Sequence of chain 3.B:
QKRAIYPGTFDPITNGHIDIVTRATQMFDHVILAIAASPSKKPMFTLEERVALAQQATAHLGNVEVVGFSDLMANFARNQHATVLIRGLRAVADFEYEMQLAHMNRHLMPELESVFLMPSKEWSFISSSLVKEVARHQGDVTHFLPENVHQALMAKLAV

This protein binds this small molecule.
Small molecule (SMILES): Cc1nc2cccc(O)c2[nH]1

Binding-site contacts:
Ligand atom C4 contacts residue ASN106 of chain 3.B at 3.2 Å.
Ligand atom C9 contacts residue GLU134 of chain 2.B at 3.9 Å.
Ligand atom C1 contacts residue ASN106 of chain 3.B at 3.1 Å.
Ligand atom O5 contacts residue ALA75 of chain 3.B at 3.1 Å (h-bond).
Ligand atom C2 contacts residue ASN106 of chain 3.B at 4.4 Å.
Ligand atom O5 contacts residue LEU73 of chain 3.B at 3.5 Å.
Ligand atom C1 contacts residue MET105 of chain 3.B at 3.9 Å (hydrophobic).
Ligand atom C9 contacts residue LEU73 of chain 3.B at 4.4 Å (hydrophobic).
Ligand atom C1 contacts residue LEU109 of chain 3.B at 3.9 Å (hydrophobic).
Ligand atom C11 contacts residue ASP72 of chain 3.B at 3.7 Å.
Ligand atom C1 contacts residue LEU73 of chain 3.B at 4.2 Å (hydrophobic).
Ligand atom C7 contacts residue LEU73 of chain 3.B at 4.3 Å (hydrophobic).
Ligand atom C11 contacts residue HIS138 of chain 2.B at 3.6 Å.
Ligand atom C4 contacts residue LEU109 of chain 3.B at 4.3 Å (hydrophobic).
Ligand atom C9 contacts residue MET74 of chain 3.B at 4.0 Å (hydrophobic).
Ligand atom C3 contacts residue LEU102 of chain 3.B at 4.2 Å (hydrophobic).
Ligand atom C4 contacts residue LEU73 of chain 3.B at 3.5 Å (hydrophobic).
Ligand atom C9 contacts residue HIS138 of chain 2.B at 4.2 Å.
Ligand atom C2 contacts residue LEU102 of chain 3.B at 4.2 Å (hydrophobic).
Ligand atom C7 contacts residue GLU134 of chain 2.B at 3.8 Å.
Ligand atom O5 contacts residue MET74 of chain 3.B at 3.1 Å.
Ligand atom O5 contacts residue ASN106 of chain 3.B at 2.6 Å (h-bond).
Ligand atom C3 contacts residue VAL135 of chain 2.B at 3.9 Å (hydrophobic).
Ligand atom N8 contacts residue GLU134 of chain 2.B at 2.9 Å (salt-bridge).
Ligand atom O5 contacts residue LEU109 of chain 3.B at 4.0 Å.
Ligand atom C11 contacts residue GLU134 of chain 2.B at 4.3 Å.
Ligand atom N10 contacts residue LEU73 of chain 3.B at 3.6 Å.
Ligand atom C6 contacts residue MET74 of chain 3.B at 3.6 Å (hydrophobic).
Ligand atom N8 contacts residue HIS138 of chain 2.B at 4.3 Å.
Ligand atom C11 contacts residue MET74 of chain 3.B at 4.2 Å (hydrophobic).
Ligand atom C2 contacts residue MET105 of chain 3.B at 3.8 Å (hydrophobic).
Ligand atom C4 contacts residue ALA75 of chain 3.B at 4.3 Å (hydrophobic).
Ligand atom N10 contacts residue MET74 of chain 3.B at 2.9 Å (h-bond).
Ligand atom C2 contacts residue VAL135 of chain 2.B at 3.6 Å (hydrophobic).
Ligand atom C1 contacts residue VAL135 of chain 2.B at 4.1 Å (hydrophobic).
Ligand atom C2 contacts residue LEU131 of chain 2.B at 4.1 Å (hydrophobic).
Ligand atom C3 contacts residue LEU131 of chain 2.B at 4.2 Å (hydrophobic).
Ligand atom C6 contacts residue LEU73 of chain 3.B at 3.5 Å (hydrophobic).
Ligand atom C4 contacts residue MET74 of chain 3.B at 3.5 Å (hydrophobic).
Ligand atom C3 contacts residue GLU134 of chain 2.B at 3.9 Å.

Sequence of chain 2.B:
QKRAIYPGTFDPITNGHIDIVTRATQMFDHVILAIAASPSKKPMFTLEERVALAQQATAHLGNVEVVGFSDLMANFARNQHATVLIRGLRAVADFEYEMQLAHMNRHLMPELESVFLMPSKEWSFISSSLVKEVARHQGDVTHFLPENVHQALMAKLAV